Sequence of chain 1.A:
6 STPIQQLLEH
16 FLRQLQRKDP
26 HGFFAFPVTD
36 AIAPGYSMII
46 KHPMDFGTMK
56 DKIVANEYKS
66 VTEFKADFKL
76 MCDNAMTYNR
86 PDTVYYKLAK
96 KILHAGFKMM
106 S

Binding-site contacts:
Ligand atom C31 contacts residue ILE37 of chain 1.A at 3.7 Å (hydrophobic).
Ligand atom C10 contacts residue PHE28 of chain 1.A at 3.8 Å (hydrophobic).
Ligand atom C01 contacts residue PHE29 of chain 1.A at 3.6 Å (hydrophobic).
Ligand atom C19 contacts residue TYR90 of chain 1.A at 3.8 Å (hydrophobic).
Ligand atom S24 contacts residue ILE37 of chain 1.A at 3.5 Å (h-bond).
Ligand atom C25 contacts residue ALA38 of chain 1.A at 3.8 Å (hydrophobic).
Ligand atom N32 contacts residue ALA38 of chain 1.A at 3.7 Å.
Ligand atom C50 contacts residue ASN84 of chain 1.A at 3.5 Å.
Ligand atom F20 contacts residue ILE37 of chain 1.A at 3.5 Å.
Ligand atom C17 contacts residue TYR90 of chain 1.A at 3.4 Å (hydrophobic).
Ligand atom C25 contacts residue TYR90 of chain 1.A at 3.6 Å (hydrophobic).
Ligand atom C36 contacts residue ASN84 of chain 1.A at 3.5 Å.
Ligand atom O45 contacts residue ARG85 of chain 1.A at 3.7 Å.
Ligand atom S24 contacts residue TYR90 of chain 1.A at 3.6 Å.
Ligand atom C23 contacts residue TYR90 of chain 1.A at 3.7 Å (hydrophobic).
Ligand atom N34 contacts residue ASN84 of chain 1.A at 3.0 Å (h-bond).
Ligand atom C25 contacts residue ASN84 of chain 1.A at 3.9 Å.
Ligand atom C17 contacts residue ILE37 of chain 1.A at 3.8 Å (hydrophobic).
Ligand atom C50 contacts residue TYR83 of chain 1.A at 3.3 Å (hydrophobic).
Ligand atom C06 contacts residue PHE28 of chain 1.A at 3.3 Å (hydrophobic).
Ligand atom C29 contacts residue ASN84 of chain 1.A at 3.9 Å.
Ligand atom C26 contacts residue TYR83 of chain 1.A at 3.8 Å (hydrophobic).
Ligand atom N32 contacts residue ILE37 of chain 1.A at 2.9 Å (h-bond).
Ligand atom O30 contacts residue ASN84 of chain 1.A at 3.0 Å (h-bond).
Ligand atom C38 contacts residue ASN84 of chain 1.A at 3.6 Å.
Ligand atom C26 contacts residue TYR90 of chain 1.A at 3.8 Å (hydrophobic).
Ligand atom O46 contacts residue ARG85 of chain 1.A at 3.0 Å (salt-bridge).
Ligand atom C01 contacts residue PHE28 of chain 1.A at 3.6 Å (hydrophobic).
Ligand atom F20 contacts residue TYR90 of chain 1.A at 3.4 Å.
Ligand atom N34 contacts residue TYR83 of chain 1.A at 3.6 Å.
Ligand atom C01 contacts residue VAL33 of chain 1.A at 3.7 Å (hydrophobic).
Ligand atom C08 contacts residue TYR90 of chain 1.A at 3.8 Å (hydrophobic).
Ligand atom O46 contacts residue ASN84 of chain 1.A at 3.7 Å.
Ligand atom F21 contacts residue TYR90 of chain 1.A at 3.3 Å.
Ligand atom C31 contacts residue TYR83 of chain 1.A at 3.8 Å (hydrophobic).
Ligand atom C26 contacts residue ASN84 of chain 1.A at 3.2 Å.
Ligand atom C16 contacts residue ILE37 of chain 1.A at 3.7 Å (hydrophobic).
Ligand atom F21 contacts residue PHE28 of chain 1.A at 3.4 Å.
Ligand atom N05 contacts residue VAL33 of chain 1.A at 3.6 Å.
Ligand atom O46 contacts residue THR88 of chain 1.A at 3.7 Å.

A protein and the small-molecule ligand that binds it are described below.
Small molecule (SMILES): Cn1cc(-c2cccc(C(F)(F)F)c2)c2sc(/C(N)=N/C3CCS(=O)(=O)CC3)cc2c1=O